Sequence of chain 1.B:
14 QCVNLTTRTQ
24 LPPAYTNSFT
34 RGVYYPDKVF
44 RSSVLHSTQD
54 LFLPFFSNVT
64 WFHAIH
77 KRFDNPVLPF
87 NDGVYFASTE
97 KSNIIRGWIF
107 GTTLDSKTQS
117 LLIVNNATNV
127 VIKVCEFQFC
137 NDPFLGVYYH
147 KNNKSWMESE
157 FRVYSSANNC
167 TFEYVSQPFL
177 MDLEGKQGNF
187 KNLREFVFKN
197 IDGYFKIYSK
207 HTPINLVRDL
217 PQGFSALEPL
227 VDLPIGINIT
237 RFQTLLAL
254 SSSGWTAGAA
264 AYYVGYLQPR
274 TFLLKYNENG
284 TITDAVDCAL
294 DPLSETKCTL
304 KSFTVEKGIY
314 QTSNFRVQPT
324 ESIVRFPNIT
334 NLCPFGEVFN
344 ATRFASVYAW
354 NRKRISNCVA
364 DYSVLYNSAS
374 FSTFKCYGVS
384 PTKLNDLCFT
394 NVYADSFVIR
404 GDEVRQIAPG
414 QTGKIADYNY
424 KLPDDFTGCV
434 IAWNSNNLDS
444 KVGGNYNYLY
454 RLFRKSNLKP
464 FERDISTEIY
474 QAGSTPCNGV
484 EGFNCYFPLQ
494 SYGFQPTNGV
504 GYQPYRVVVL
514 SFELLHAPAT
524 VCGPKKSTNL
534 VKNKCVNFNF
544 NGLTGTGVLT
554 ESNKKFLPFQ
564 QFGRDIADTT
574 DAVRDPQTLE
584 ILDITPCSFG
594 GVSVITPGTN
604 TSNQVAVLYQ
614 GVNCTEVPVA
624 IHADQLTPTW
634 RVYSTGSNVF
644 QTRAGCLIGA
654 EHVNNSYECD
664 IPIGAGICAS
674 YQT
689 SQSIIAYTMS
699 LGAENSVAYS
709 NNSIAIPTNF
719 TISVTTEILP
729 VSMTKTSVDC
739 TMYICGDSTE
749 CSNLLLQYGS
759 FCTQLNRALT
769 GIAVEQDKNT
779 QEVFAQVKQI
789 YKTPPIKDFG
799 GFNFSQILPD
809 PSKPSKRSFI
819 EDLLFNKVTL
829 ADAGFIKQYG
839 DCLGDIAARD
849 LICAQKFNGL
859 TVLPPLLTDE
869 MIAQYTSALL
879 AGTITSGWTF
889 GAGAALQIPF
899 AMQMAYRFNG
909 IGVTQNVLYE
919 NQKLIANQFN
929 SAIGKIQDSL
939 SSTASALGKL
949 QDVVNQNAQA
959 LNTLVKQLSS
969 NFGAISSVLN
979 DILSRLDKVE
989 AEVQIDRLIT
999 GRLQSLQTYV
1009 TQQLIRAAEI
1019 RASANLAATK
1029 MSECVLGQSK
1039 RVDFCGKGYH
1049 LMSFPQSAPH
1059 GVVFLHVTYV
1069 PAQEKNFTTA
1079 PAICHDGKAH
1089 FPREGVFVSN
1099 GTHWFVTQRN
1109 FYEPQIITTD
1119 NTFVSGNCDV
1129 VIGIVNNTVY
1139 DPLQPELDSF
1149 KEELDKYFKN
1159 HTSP

A protein and the small-molecule ligand that binds it are described below.
Small molecule (SMILES): CC(=O)N[C@H]1[C@H](O[C@H]2[C@H](O)[C@@H](NC(C)=O)CO[C@@H]2CO)O[C@H](CO)[C@@H](O[C@H]2O[C@H](CO)[C@@H](O)[C@H](O)[C@@H]2O)[C@@H]1O

Binding-site contacts:
Ligand atom C8 contacts residue LEU922 of chain 1.B at 3.7 Å (hydrophobic).
Ligand atom O5 contacts residue ASN717 of chain 1.B at 2.2 Å (h-bond).
Ligand atom C8 contacts residue GLN926 of chain 1.B at 4.4 Å.
Ligand atom O4 contacts residue LEU922 of chain 1.B at 3.8 Å.
Ligand atom C1 contacts residue ASN717 of chain 1.B at 1.5 Å.
Ligand atom C5 contacts residue ASN717 of chain 1.B at 3.5 Å.
Ligand atom O7 contacts residue ASN717 of chain 1.B at 3.6 Å.
Ligand atom O6 contacts residue GLN926 of chain 1.B at 4.1 Å.
Ligand atom C2 contacts residue GLN1071 of chain 1.B at 4.5 Å.
Ligand atom C7 contacts residue ASN717 of chain 1.B at 3.7 Å.
Ligand atom O5 contacts residue GLN1071 of chain 1.B at 4.0 Å.
Ligand atom O7 contacts residue LEU922 of chain 1.B at 3.3 Å.
Ligand atom C4 contacts residue LEU922 of chain 1.B at 4.2 Å (hydrophobic).
Ligand atom O7 contacts residue GLN1071 of chain 1.B at 3.9 Å.
Ligand atom C1 contacts residue LEU922 of chain 1.B at 4.0 Å (hydrophobic).
Ligand atom N2 contacts residue ASN717 of chain 1.B at 3.3 Å (h-bond).
Ligand atom O6 contacts residue LEU922 of chain 1.B at 4.4 Å.
Ligand atom C3 contacts residue LEU922 of chain 1.B at 4.2 Å (hydrophobic).
Ligand atom C7 contacts residue LEU922 of chain 1.B at 3.7 Å (hydrophobic).
Ligand atom C1 contacts residue GLN1071 of chain 1.B at 3.9 Å.
Ligand atom C6 contacts residue LEU922 of chain 1.B at 4.1 Å (hydrophobic).
Ligand atom C4 contacts residue ASN717 of chain 1.B at 4.3 Å.
Ligand atom C3 contacts residue ASN717 of chain 1.B at 4.0 Å.
Ligand atom C2 contacts residue ASN717 of chain 1.B at 2.7 Å.
Ligand atom C5 contacts residue LEU922 of chain 1.B at 3.6 Å (hydrophobic).